A small-molecule ligand and the protein it binds are described below.
Small molecule (SMILES): O=C1c2ccccc2C(=O)c2c1cc(S(=O)(=O)N1CCC[C@@H](C(=O)O)C1)c(O)c2O

Binding-site contacts:
Ligand atom C18 contacts residue ASN89 of chain 1.G at 3.6 Å.
Ligand atom C12 contacts residue HIS92 of chain 1.G at 3.6 Å.
Ligand atom O3 contacts residue THR64 of chain 1.G at 3.9 Å.
Ligand atom C9 contacts residue TYR97 of chain 1.G at 3.4 Å (hydrophobic).
Ligand atom C10 contacts residue GLY93 of chain 1.G at 4.0 Å.
Ligand atom S contacts residue GLY279 of chain 1.G at 3.9 Å.
Ligand atom C6 contacts residue HIS92 of chain 1.G at 3.8 Å.
Ligand atom C4 contacts residue HIS92 of chain 1.G at 3.6 Å.
Ligand atom C7 contacts residue PRO67 of chain 1.G at 3.9 Å (hydrophobic).
Ligand atom C3 contacts residue ALA282 of chain 1.G at 3.8 Å (hydrophobic).
Ligand atom C17 contacts residue ASN89 of chain 1.G at 3.9 Å.
Ligand atom C19 contacts residue HIS92 of chain 1.G at 3.3 Å.
Ligand atom O3 contacts residue ASN89 of chain 1.G at 3.9 Å.
Ligand atom O7 contacts residue GLY279 of chain 1.G at 3.3 Å (h-bond).
Ligand atom O contacts residue GLY279 of chain 1.G at 3.1 Å.
Ligand atom C1 contacts residue LYS283 of chain 1.G at 3.7 Å.
Ligand atom O1 contacts residue LYS283 of chain 1.G at 2.8 Å (salt-bridge).
Ligand atom C9 contacts residue GLY93 of chain 1.G at 3.8 Å.
Ligand atom C17 contacts residue HIS92 of chain 1.G at 3.8 Å.
Ligand atom C8 contacts residue PRO67 of chain 1.G at 4.1 Å (hydrophobic).
Ligand atom C10 contacts residue HIS98 of chain 1.G at 3.8 Å.
Ligand atom C13 contacts residue HIS92 of chain 1.G at 4.0 Å.
Ligand atom C1 contacts residue HIS92 of chain 1.G at 4.0 Å.
Ligand atom C8 contacts residue HIS92 of chain 1.G at 3.9 Å.
Ligand atom O6 contacts residue HIS92 of chain 1.G at 3.9 Å.
Ligand atom C5 contacts residue HIS92 of chain 1.G at 3.7 Å.
Ligand atom C7 contacts residue HIS92 of chain 1.G at 3.5 Å.
Ligand atom C18 contacts residue HIS92 of chain 1.G at 3.3 Å.
Ligand atom O6 contacts residue K1 of chain 1.PA at 4.0 Å.
Ligand atom O5 contacts residue SER91 of chain 1.G at 4.0 Å.
Ligand atom O7 contacts residue SER278 of chain 1.G at 3.5 Å.
Ligand atom O6 contacts residue SER91 of chain 1.G at 3.3 Å (h-bond).
Ligand atom C10 contacts residue TYR97 of chain 1.G at 3.1 Å (hydrophobic).
Ligand atom O5 contacts residue HIS92 of chain 1.G at 2.8 Å (h-bond).
Ligand atom O3 contacts residue ALA282 of chain 1.G at 3.8 Å.
Ligand atom C11 contacts residue HIS98 of chain 1.G at 3.9 Å.
Ligand atom O contacts residue LYS283 of chain 1.G at 3.0 Å.
Ligand atom O6 contacts residue ASN89 of chain 1.G at 2.9 Å (h-bond).
Ligand atom C19 contacts residue ASN89 of chain 1.G at 3.8 Å.
Ligand atom C3 contacts residue HIS92 of chain 1.G at 3.8 Å.

Sequence of chain 1.G:
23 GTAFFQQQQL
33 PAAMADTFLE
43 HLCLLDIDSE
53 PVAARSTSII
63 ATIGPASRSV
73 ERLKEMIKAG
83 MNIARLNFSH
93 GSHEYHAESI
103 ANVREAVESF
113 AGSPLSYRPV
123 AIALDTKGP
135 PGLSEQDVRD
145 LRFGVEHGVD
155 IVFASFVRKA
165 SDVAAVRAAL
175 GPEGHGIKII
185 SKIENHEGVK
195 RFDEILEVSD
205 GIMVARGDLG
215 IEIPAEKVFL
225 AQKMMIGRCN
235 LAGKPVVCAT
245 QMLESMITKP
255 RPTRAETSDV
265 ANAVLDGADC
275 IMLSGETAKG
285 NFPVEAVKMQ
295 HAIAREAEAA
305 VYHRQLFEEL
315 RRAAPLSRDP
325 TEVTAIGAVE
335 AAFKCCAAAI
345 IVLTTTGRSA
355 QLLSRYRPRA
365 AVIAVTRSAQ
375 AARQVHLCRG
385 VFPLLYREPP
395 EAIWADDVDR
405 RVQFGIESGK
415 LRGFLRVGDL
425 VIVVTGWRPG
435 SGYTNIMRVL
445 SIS